Binding-site contacts:
Ligand atom C8 contacts residue GLY15 of chain 2.B at 3.2 Å.
Ligand atom N2 contacts residue ASN17 of chain 2.B at 2.5 Å (h-bond).
Ligand atom O5 contacts residue ASN17 of chain 2.B at 2.4 Å (h-bond).
Ligand atom C6 contacts residue ASN17 of chain 2.B at 4.2 Å.
Ligand atom C3 contacts residue ASN17 of chain 2.B at 3.5 Å.
Ligand atom C5 contacts residue LEU123 of chain 2.B at 3.8 Å (hydrophobic).
Ligand atom N2 contacts residue GLY15 of chain 2.B at 3.9 Å.
Ligand atom C1 contacts residue LEU123 of chain 2.B at 4.5 Å (hydrophobic).
Ligand atom O7 contacts residue THR34 of chain 2.B at 3.4 Å.
Ligand atom C4 contacts residue ASN17 of chain 2.B at 4.2 Å.
Ligand atom C8 contacts residue ASN17 of chain 2.B at 3.8 Å.
Ligand atom O5 contacts residue LEU123 of chain 2.B at 3.5 Å.
Ligand atom C5 contacts residue ASN17 of chain 2.B at 3.7 Å.
Ligand atom C6 contacts residue LEU123 of chain 2.B at 4.1 Å (hydrophobic).
Ligand atom C2 contacts residue ASN17 of chain 2.B at 2.4 Å.
Ligand atom C7 contacts residue THR34 of chain 2.B at 4.4 Å.
Ligand atom C7 contacts residue GLY15 of chain 2.B at 3.9 Å.
Ligand atom O7 contacts residue ASN17 of chain 2.B at 2.9 Å (h-bond).
Ligand atom C1 contacts residue ASN17 of chain 2.B at 1.4 Å.
Ligand atom C8 contacts residue ALA36 of chain 2.B at 4.1 Å (hydrophobic).
Ligand atom C7 contacts residue ASN17 of chain 2.B at 2.7 Å.

This small molecule binds to this protein.
Small molecule (SMILES): CC(=O)N[C@@H]1[C@@H](O)[C@H](O)[C@@H](CO)O[C@H]1O

Sequence of chain 2.B:
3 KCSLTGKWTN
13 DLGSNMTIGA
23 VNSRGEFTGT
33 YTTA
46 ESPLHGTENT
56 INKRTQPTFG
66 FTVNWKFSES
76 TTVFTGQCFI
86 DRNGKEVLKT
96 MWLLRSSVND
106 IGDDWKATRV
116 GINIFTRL